This protein binds this small molecule.
Small molecule (SMILES): CC(=O)N[C@@H]1[C@@H](O)[C@H](O)[C@@H](CO)O[C@H]1O

Binding-site contacts:
Ligand atom C8 contacts residue ARG312 of chain 1.A at 3.5 Å.
Ligand atom O6 contacts residue THR38 of chain 1.A at 3.9 Å.
Ligand atom O7 contacts residue ASN36 of chain 1.A at 3.9 Å.
Ligand atom C1 contacts residue ASN36 of chain 1.A at 1.4 Å.
Ligand atom C8 contacts residue ASN36 of chain 1.A at 4.5 Å.
Ligand atom C1 contacts residue THR38 of chain 1.A at 4.2 Å.
Ligand atom C4 contacts residue ASN36 of chain 1.A at 4.2 Å.
Ligand atom C6 contacts residue THR38 of chain 1.A at 3.6 Å.
Ligand atom O5 contacts residue THR38 of chain 1.A at 3.7 Å.
Ligand atom O6 contacts residue GLU40 of chain 1.A at 3.3 Å (salt-bridge).
Ligand atom O6 contacts residue THR41 of chain 1.A at 3.9 Å.
Ligand atom N2 contacts residue ASN36 of chain 1.A at 2.9 Å (h-bond).
Ligand atom C8 contacts residue ASP310 of chain 1.A at 3.6 Å.
Ligand atom C7 contacts residue ASN36 of chain 1.A at 3.5 Å.
Ligand atom C2 contacts residue ASN36 of chain 1.A at 2.4 Å.
Ligand atom C3 contacts residue ASN36 of chain 1.A at 3.8 Å.
Ligand atom C7 contacts residue ARG312 of chain 1.A at 4.0 Å.
Ligand atom C6 contacts residue GLU40 of chain 1.A at 3.8 Å.
Ligand atom C5 contacts residue ASN36 of chain 1.A at 3.7 Å.
Ligand atom N2 contacts residue ARG312 of chain 1.A at 4.1 Å.
Ligand atom C5 contacts residue THR38 of chain 1.A at 4.1 Å.
Ligand atom O5 contacts residue ASN36 of chain 1.A at 2.4 Å (h-bond).
Ligand atom O5 contacts residue THR41 of chain 1.A at 4.2 Å.

Sequence of chain 1.A:
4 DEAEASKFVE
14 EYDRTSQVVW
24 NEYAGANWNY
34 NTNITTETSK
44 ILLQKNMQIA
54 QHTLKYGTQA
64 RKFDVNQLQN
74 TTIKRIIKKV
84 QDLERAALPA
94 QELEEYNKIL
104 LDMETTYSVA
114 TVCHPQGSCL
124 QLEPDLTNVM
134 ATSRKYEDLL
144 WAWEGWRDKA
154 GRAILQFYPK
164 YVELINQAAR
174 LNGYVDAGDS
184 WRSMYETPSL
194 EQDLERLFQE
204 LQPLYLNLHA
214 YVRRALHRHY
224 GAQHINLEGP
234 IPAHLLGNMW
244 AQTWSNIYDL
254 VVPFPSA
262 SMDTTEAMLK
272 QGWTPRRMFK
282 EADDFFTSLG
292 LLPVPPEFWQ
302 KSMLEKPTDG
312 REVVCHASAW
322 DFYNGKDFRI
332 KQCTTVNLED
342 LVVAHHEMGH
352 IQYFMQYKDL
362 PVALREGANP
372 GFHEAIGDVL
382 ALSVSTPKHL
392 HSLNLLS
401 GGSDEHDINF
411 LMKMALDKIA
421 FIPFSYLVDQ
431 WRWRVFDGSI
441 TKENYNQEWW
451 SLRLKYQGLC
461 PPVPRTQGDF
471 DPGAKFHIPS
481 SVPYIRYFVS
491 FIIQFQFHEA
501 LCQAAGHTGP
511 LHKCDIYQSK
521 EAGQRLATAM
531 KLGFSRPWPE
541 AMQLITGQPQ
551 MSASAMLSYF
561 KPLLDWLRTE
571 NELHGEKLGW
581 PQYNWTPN